Binding-site contacts:
Ligand atom CG contacts residue ALA169 of chain 2.A at 3.5 Å (hydrophobic).
Ligand atom C4 contacts residue ASP73 of chain 2.A at 3.5 Å.
Ligand atom CZ contacts residue ALA169 of chain 2.A at 3.6 Å (hydrophobic).
Ligand atom C2 contacts residue TYR333 of chain 2.A at 2.9 Å (hydrophobic).
Ligand atom C92 contacts residue ARG216 of chain 2.A at 3.5 Å.
Ligand atom C9 contacts residue GLU199 of chain 2.A at 3.6 Å.
Ligand atom O1B contacts residue ARG40 of chain 2.A at 2.8 Å (salt-bridge).
Ligand atom C3 contacts residue GLU41 of chain 2.A at 3.5 Å.
Ligand atom O1A contacts residue ARG298 of chain 2.A at 3.0 Å (salt-bridge).
Ligand atom O10 contacts residue ASP73 of chain 2.A at 3.2 Å.
Ligand atom O10 contacts residue ARG74 of chain 2.A at 2.8 Å (salt-bridge).
Ligand atom C4 contacts residue GLU41 of chain 2.A at 3.4 Å.
Ligand atom NE contacts residue GLU41 of chain 2.A at 2.7 Å (salt-bridge).
Ligand atom C6 contacts residue GLU200 of chain 2.A at 3.7 Å.
Ligand atom O1B contacts residue ARG298 of chain 2.A at 2.8 Å (salt-bridge).
Ligand atom O1A contacts residue TYR333 of chain 2.A at 3.4 Å (h-bond).
Ligand atom C92 contacts residue ASN218 of chain 2.A at 3.7 Å.
Ligand atom CG contacts residue ILE145 of chain 2.A at 3.6 Å (hydrophobic).
Ligand atom CD1 contacts residue ALA169 of chain 2.A at 3.6 Å (hydrophobic).
Ligand atom CE2 contacts residue ALA169 of chain 2.A at 3.3 Å (hydrophobic).
Ligand atom O1B contacts residue TYR333 of chain 2.A at 3.4 Å (h-bond).
Ligand atom C1 contacts residue ARG298 of chain 2.A at 3.5 Å.
Ligand atom CE2 contacts residue ILE145 of chain 2.A at 3.7 Å (hydrophobic).
Ligand atom C91 contacts residue GLU199 of chain 2.A at 3.4 Å.
Ligand atom CD2 contacts residue ILE145 of chain 2.A at 3.6 Å (hydrophobic).
Ligand atom O1A contacts residue ARG216 of chain 2.A at 3.2 Å (salt-bridge).
Ligand atom CD2 contacts residue ALA169 of chain 2.A at 3.6 Å (hydrophobic).
Ligand atom CD2 contacts residue ARG147 of chain 2.A at 3.4 Å.
Ligand atom C81 contacts residue ALA169 of chain 2.A at 3.5 Å (hydrophobic).
Ligand atom C1 contacts residue TYR333 of chain 2.A at 3.0 Å (hydrophobic).
Ligand atom NE contacts residue ASP73 of chain 2.A at 2.9 Å (salt-bridge).
Ligand atom CE2 contacts residue GLY167 of chain 2.A at 3.4 Å.
Ligand atom C3 contacts residue TYR333 of chain 2.A at 3.2 Å (hydrophobic).
Ligand atom C92 contacts residue GLU199 of chain 2.A at 3.6 Å.
Ligand atom C5 contacts residue ASP73 of chain 2.A at 3.5 Å.
Ligand atom C3 contacts residue ASP73 of chain 2.A at 3.6 Å.
Ligand atom C3 contacts residue ARG40 of chain 2.A at 3.8 Å.
Ligand atom C91 contacts residue GLU200 of chain 2.A at 3.5 Å.
Ligand atom CD1 contacts residue ILE145 of chain 2.A at 3.7 Å (hydrophobic).
Ligand atom O6 contacts residue TYR333 of chain 2.A at 3.4 Å (h-bond).

The small molecule below binds the protein below.
Small molecule (SMILES): CCCN(CCc1ccccc1)C(=O)[C@@H]1OC(C(=O)O)=C[C@H](N)[C@H]1NC(C)=O

Sequence of chain 2.A:
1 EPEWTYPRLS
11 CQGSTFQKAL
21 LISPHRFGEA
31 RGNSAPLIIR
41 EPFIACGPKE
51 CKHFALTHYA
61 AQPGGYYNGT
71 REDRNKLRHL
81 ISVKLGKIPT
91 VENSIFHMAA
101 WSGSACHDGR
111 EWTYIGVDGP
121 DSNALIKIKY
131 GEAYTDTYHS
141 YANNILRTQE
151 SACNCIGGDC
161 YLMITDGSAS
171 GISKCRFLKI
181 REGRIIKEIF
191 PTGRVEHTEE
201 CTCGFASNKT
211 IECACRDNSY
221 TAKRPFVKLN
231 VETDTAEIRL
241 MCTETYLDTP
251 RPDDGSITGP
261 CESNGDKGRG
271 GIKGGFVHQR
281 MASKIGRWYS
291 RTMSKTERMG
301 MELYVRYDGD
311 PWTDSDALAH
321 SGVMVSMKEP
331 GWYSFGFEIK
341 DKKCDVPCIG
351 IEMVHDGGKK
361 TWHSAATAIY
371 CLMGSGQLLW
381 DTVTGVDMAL